Sequence of chain 1.C:
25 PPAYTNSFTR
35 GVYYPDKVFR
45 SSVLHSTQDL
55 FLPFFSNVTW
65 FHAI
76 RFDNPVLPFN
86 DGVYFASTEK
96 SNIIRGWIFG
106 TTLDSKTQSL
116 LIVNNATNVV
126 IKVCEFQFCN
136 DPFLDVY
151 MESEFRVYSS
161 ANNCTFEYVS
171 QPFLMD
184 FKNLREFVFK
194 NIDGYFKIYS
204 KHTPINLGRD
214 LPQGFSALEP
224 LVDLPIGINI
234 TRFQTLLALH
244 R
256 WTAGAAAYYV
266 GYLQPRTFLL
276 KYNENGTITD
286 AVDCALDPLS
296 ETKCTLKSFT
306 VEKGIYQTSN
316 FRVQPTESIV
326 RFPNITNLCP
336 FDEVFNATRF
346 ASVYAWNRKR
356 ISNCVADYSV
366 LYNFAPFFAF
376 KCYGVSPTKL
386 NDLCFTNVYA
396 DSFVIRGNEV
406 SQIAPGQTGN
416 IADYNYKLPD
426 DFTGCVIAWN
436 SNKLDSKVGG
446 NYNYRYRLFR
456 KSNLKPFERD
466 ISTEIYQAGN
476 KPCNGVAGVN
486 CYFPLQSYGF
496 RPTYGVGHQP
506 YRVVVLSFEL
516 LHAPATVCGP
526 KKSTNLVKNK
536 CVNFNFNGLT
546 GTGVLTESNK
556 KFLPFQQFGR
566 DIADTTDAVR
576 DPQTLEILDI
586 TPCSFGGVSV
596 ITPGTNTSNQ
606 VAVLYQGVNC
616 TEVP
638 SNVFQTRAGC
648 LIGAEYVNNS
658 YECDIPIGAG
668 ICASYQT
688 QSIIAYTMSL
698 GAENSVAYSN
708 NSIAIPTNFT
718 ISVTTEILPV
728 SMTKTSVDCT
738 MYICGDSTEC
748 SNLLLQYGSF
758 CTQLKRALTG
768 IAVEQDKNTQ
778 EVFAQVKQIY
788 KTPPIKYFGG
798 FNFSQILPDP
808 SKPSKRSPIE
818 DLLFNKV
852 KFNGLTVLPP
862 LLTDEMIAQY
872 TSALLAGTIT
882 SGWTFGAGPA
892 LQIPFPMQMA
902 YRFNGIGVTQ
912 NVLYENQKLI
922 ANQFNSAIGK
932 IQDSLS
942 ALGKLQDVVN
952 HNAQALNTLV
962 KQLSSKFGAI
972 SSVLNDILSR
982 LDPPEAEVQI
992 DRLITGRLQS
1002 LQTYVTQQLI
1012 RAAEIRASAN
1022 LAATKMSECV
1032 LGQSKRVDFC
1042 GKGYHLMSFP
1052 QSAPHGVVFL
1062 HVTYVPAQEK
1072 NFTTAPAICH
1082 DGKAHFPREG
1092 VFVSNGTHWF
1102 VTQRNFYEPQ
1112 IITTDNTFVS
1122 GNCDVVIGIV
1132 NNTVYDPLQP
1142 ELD

Binding-site contacts:
Ligand atom O5 contacts residue ASN799 of chain 1.C at 2.3 Å (h-bond).
Ligand atom C2 contacts residue ASN799 of chain 1.C at 2.5 Å.
Ligand atom N2 contacts residue ASN799 of chain 1.C at 3.0 Å (h-bond).
Ligand atom C1 contacts residue SER801 of chain 1.C at 3.5 Å.
Ligand atom O6 contacts residue SER801 of chain 1.C at 4.2 Å.
Ligand atom C8 contacts residue TYR794 of chain 1.C at 4.2 Å (hydrophobic).
Ligand atom C3 contacts residue ASN799 of chain 1.C at 3.8 Å.
Ligand atom C1 contacts residue ASN799 of chain 1.C at 1.4 Å.
Ligand atom C7 contacts residue ASN799 of chain 1.C at 3.6 Å.
Ligand atom O7 contacts residue ASN799 of chain 1.C at 3.9 Å.
Ligand atom C5 contacts residue SER801 of chain 1.C at 3.8 Å.
Ligand atom O5 contacts residue SER801 of chain 1.C at 3.6 Å.
Ligand atom C6 contacts residue GLN802 of chain 1.C at 4.0 Å.
Ligand atom O6 contacts residue GLN802 of chain 1.C at 2.9 Å (h-bond).
Ligand atom C4 contacts residue ASN799 of chain 1.C at 4.2 Å.
Ligand atom C5 contacts residue ASN799 of chain 1.C at 3.6 Å.
Ligand atom C8 contacts residue ASN799 of chain 1.C at 4.0 Å.

This protein binds this small molecule.
Small molecule (SMILES): CC(=O)N[C@H]1[C@H](O[C@H]2[C@H](O)[C@@H](NC(C)=O)CO[C@@H]2CO)O[C@H](CO)[C@@H](O)[C@@H]1O